This protein binds this small molecule.
Small molecule (SMILES): CC(=O)N[C@H]1[C@H](O[C@H]2[C@H](O)[C@@H](NC(C)=O)CO[C@@H]2CO)O[C@H](CO)[C@@H](O)[C@@H]1O

Sequence of chain 1.A:
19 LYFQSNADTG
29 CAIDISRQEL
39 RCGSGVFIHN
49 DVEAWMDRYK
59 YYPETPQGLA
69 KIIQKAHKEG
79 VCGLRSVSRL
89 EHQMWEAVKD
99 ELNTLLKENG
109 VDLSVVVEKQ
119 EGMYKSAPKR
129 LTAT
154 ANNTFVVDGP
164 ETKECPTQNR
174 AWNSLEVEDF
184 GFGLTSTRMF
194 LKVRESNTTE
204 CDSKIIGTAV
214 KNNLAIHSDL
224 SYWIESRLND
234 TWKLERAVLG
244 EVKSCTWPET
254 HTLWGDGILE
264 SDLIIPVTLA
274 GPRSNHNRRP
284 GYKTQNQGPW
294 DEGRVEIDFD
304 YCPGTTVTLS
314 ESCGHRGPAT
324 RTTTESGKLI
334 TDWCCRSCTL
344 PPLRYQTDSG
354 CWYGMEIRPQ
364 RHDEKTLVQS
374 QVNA

Binding-site contacts:
Ligand atom O7 contacts residue GLU238 of chain 1.A at 4.0 Å.
Ligand atom C2 contacts residue ASN232 of chain 1.A at 2.4 Å.
Ligand atom C5 contacts residue ASN232 of chain 1.A at 3.6 Å.
Ligand atom O6 contacts residue ASP233 of chain 1.A at 4.0 Å.
Ligand atom C8 contacts residue ASN232 of chain 1.A at 4.4 Å.
Ligand atom N2 contacts residue ASN232 of chain 1.A at 2.9 Å (h-bond).
Ligand atom C3 contacts residue ASN232 of chain 1.A at 3.8 Å.
Ligand atom C4 contacts residue ASN232 of chain 1.A at 4.2 Å.
Ligand atom O7 contacts residue ASN232 of chain 1.A at 3.0 Å (h-bond).
Ligand atom C1 contacts residue ASN232 of chain 1.A at 1.4 Å.
Ligand atom O5 contacts residue ASN232 of chain 1.A at 2.3 Å (h-bond).
Ligand atom C7 contacts residue ASN232 of chain 1.A at 3.1 Å.